Sequence of chain 1.D:
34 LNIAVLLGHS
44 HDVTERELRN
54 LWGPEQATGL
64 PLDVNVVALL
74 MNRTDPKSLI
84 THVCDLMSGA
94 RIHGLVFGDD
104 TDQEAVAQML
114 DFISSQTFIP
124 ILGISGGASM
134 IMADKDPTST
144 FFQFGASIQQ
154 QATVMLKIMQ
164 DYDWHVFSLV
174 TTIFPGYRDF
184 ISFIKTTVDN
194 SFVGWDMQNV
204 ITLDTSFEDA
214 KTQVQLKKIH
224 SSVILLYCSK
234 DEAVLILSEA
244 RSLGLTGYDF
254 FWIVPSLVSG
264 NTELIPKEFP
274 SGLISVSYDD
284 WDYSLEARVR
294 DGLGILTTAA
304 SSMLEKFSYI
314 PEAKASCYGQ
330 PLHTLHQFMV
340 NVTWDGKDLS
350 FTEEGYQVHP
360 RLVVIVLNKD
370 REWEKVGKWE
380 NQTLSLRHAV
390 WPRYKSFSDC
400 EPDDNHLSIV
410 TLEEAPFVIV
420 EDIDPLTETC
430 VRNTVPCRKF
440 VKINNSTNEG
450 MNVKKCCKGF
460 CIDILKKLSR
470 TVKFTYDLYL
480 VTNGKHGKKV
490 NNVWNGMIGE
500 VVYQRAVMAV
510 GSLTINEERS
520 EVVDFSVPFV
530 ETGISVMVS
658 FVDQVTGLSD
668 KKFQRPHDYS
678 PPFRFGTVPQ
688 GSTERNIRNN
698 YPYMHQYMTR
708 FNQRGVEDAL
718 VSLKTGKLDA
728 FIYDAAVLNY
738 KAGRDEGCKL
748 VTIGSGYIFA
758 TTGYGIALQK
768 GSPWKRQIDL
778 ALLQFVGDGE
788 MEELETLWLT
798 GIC

Binding-site contacts:
Ligand atom N2 contacts residue ASN340 of chain 1.D at 3.1 Å (h-bond).
Ligand atom O5 contacts residue ASN340 of chain 1.D at 2.4 Å (h-bond).
Ligand atom C7 contacts residue ASN340 of chain 1.D at 3.2 Å.
Ligand atom C2 contacts residue ASN340 of chain 1.D at 2.5 Å.
Ligand atom O3 contacts residue ASN340 of chain 1.D at 4.3 Å.
Ligand atom C4 contacts residue ASN340 of chain 1.D at 4.3 Å.
Ligand atom C1 contacts residue ASN340 of chain 1.D at 1.4 Å.
Ligand atom C3 contacts residue ASN340 of chain 1.D at 3.8 Å.
Ligand atom C8 contacts residue ASN340 of chain 1.D at 4.2 Å.
Ligand atom O7 contacts residue ASN340 of chain 1.D at 3.2 Å (h-bond).
Ligand atom C5 contacts residue ASN340 of chain 1.D at 3.7 Å.

The protein below binds the small molecule below.
Small molecule (SMILES): CC(=O)N[C@@H]1[C@@H](O)[C@H](O)[C@@H](CO)O[C@H]1O